The protein below binds the small molecule below.
Small molecule (SMILES): Cc1cc(CCCOc2c(Cl)cc(C3=NCCO3)cc2Cl)on1

Binding-site contacts:
Ligand atom C4B contacts residue PHE186 of chain 3.A at 3.9 Å (hydrophobic).
Ligand atom C4B contacts residue TYR152 of chain 3.A at 3.6 Å (hydrophobic).
Ligand atom C1B contacts residue VAL188 of chain 3.A at 4.0 Å (hydrophobic).
Ligand atom C4A contacts residue SER175 of chain 3.A at 3.8 Å.
Ligand atom C5B contacts residue TYR152 of chain 3.A at 3.7 Å (hydrophobic).
Ligand atom C3 contacts residue LEU106 of chain 3.A at 3.8 Å (hydrophobic).
Ligand atom N3A contacts residue PRO174 of chain 3.A at 3.3 Å (h-bond).
Ligand atom CL1 contacts residue VAL188 of chain 3.A at 3.7 Å.
Ligand atom C2B contacts residue TYR128 of chain 3.A at 3.9 Å (hydrophobic).
Ligand atom O1 contacts residue ILE104 of chain 3.A at 3.4 Å.
Ligand atom CL1 contacts residue TYR152 of chain 3.A at 3.9 Å.
Ligand atom C5A contacts residue ALA150 of chain 3.A at 3.5 Å (hydrophobic).
Ligand atom N3A contacts residue ALA24 of chain 3.C at 3.8 Å.
Ligand atom C5 contacts residue TYR128 of chain 3.A at 3.8 Å (hydrophobic).
Ligand atom C2A contacts residue TYR152 of chain 3.A at 3.8 Å (hydrophobic).
Ligand atom CL2 contacts residue TYR128 of chain 3.A at 3.2 Å.
Ligand atom O1B contacts residue VAL188 of chain 3.A at 3.7 Å.
Ligand atom C3B contacts residue MET224 of chain 3.A at 3.6 Å (hydrophobic).
Ligand atom C3C contacts residue TYR152 of chain 3.A at 3.8 Å (hydrophobic).
Ligand atom O1 contacts residue MET221 of chain 3.A at 3.5 Å (h-bond).
Ligand atom C6B contacts residue TYR152 of chain 3.A at 3.9 Å (hydrophobic).
Ligand atom CL2 contacts residue MET224 of chain 3.A at 3.4 Å.
Ligand atom O1A contacts residue MET224 of chain 3.A at 3.5 Å (h-bond).
Ligand atom C3B contacts residue PHE186 of chain 3.A at 3.9 Å (hydrophobic).
Ligand atom C3C contacts residue ILE104 of chain 3.A at 3.7 Å (hydrophobic).
Ligand atom C2A contacts residue PHE186 of chain 3.A at 3.8 Å (hydrophobic).
Ligand atom CL1 contacts residue LEU25 of chain 3.C at 3.7 Å.
Ligand atom C31 contacts residue LEU106 of chain 3.A at 4.0 Å (hydrophobic).
Ligand atom O1A contacts residue PHE186 of chain 3.A at 3.4 Å.
Ligand atom C5A contacts residue VAL176 of chain 3.A at 3.5 Å (hydrophobic).
Ligand atom C5A contacts residue PHE186 of chain 3.A at 4.0 Å (hydrophobic).
Ligand atom C4A contacts residue PRO174 of chain 3.A at 3.0 Å (hydrophobic).
Ligand atom N3A contacts residue TYR152 of chain 3.A at 4.0 Å.
Ligand atom CL2 contacts residue ILE104 of chain 3.A at 3.5 Å.
Ligand atom C1C contacts residue TYR128 of chain 3.A at 3.3 Å (hydrophobic).
Ligand atom C2C contacts residue VAL191 of chain 3.A at 4.0 Å (hydrophobic).
Ligand atom C4 contacts residue LEU106 of chain 3.A at 3.9 Å (hydrophobic).
Ligand atom C2B contacts residue MET224 of chain 3.A at 4.0 Å (hydrophobic).
Ligand atom C4A contacts residue ALA150 of chain 3.A at 4.0 Å (hydrophobic).
Ligand atom N2 contacts residue MET221 of chain 3.A at 3.5 Å (h-bond).

Sequence of chain 3.C:
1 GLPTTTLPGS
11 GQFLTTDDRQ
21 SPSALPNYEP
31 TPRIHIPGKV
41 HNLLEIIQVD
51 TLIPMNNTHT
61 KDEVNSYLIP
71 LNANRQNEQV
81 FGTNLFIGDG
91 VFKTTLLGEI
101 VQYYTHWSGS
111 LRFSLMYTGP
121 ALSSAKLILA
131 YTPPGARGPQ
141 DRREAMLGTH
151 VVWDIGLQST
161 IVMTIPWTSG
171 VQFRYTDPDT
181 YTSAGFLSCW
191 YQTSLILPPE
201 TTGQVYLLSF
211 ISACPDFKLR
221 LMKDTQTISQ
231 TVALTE

Sequence of chain 3.A:
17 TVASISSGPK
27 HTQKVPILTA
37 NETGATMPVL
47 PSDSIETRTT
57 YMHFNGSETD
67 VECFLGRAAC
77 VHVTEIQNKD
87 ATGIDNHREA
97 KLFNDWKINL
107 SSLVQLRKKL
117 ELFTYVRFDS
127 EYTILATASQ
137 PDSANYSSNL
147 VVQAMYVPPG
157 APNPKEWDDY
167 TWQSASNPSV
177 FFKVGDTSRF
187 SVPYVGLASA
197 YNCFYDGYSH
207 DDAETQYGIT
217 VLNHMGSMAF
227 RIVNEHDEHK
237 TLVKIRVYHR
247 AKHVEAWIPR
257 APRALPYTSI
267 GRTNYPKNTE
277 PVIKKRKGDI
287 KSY

Sequence of chain 4.C:
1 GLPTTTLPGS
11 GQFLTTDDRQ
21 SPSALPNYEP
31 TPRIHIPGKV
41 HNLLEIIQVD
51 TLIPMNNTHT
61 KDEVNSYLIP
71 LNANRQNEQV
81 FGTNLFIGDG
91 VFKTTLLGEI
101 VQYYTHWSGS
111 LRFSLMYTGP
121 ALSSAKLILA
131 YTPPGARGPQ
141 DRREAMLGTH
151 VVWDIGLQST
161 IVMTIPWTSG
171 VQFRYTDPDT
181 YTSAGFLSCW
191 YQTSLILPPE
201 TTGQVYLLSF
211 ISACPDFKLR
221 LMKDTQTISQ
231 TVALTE